Sequence of chain 1.W:
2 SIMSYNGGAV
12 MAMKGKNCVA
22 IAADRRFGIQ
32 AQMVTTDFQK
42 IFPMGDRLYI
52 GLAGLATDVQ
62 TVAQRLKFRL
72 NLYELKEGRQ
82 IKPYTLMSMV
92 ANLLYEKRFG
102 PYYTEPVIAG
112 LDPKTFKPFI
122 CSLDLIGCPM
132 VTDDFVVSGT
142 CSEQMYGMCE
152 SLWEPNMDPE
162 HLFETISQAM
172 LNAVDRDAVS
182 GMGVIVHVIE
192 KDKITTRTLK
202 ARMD

Sequence of chain 1.V:
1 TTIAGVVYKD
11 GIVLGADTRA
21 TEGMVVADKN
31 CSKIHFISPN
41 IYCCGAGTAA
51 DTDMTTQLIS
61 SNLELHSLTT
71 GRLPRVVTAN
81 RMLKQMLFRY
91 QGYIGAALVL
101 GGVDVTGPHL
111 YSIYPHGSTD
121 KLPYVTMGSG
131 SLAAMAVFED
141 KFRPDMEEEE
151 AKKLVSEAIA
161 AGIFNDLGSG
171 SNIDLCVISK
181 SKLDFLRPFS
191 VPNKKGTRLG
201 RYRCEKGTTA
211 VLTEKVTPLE

The protein below binds the small molecule below.
Small molecule (SMILES): COc1ccc(C[C@H](NC(=O)[C@H](C)NC(=O)CN2CCOCC2)C(=O)N[C@@H](Cc2ccccc2)[C@@H](O)[C@H](C)CO)cc1

Binding-site contacts:
Ligand atom O49 contacts residue THR21 of chain 1.V at 3.0 Å (h-bond).
Ligand atom O21 contacts residue ALA46 of chain 1.V at 3.7 Å.
Ligand atom C11 contacts residue GLY168 of chain 1.V at 2.9 Å.
Ligand atom C8 contacts residue GLY47 of chain 1.V at 3.6 Å.
Ligand atom C12 contacts residue THR1 of chain 1.V at 2.5 Å.
Ligand atom C26 contacts residue THR21 of chain 1.V at 3.5 Å.
Ligand atom C3 contacts residue ALA49 of chain 1.V at 3.7 Å (hydrophobic).
Ligand atom C7 contacts residue GLY47 of chain 1.V at 3.5 Å.
Ligand atom C42 contacts residue GLY47 of chain 1.V at 3.5 Å.
Ligand atom C33 contacts residue THR48 of chain 1.V at 3.7 Å.
Ligand atom O39 contacts residue ALA49 of chain 1.V at 3.2 Å (h-bond).
Ligand atom C24 contacts residue THR21 of chain 1.V at 3.7 Å.
Ligand atom C10 contacts residue THR1 of chain 1.V at 1.5 Å.
Ligand atom O21 contacts residue GLY47 of chain 1.V at 2.8 Å (h-bond).
Ligand atom C4 contacts residue CYS31 of chain 1.V at 3.5 Å (hydrophobic).
Ligand atom C4 contacts residue ALA49 of chain 1.V at 3.6 Å (hydrophobic).
Ligand atom C11 contacts residue ARG19 of chain 1.V at 3.0 Å.
Ligand atom O21 contacts residue THR1 of chain 1.V at 2.3 Å (h-bond).
Ligand atom O13 contacts residue SER129 of chain 1.V at 3.2 Å (h-bond).
Ligand atom C24 contacts residue GLY47 of chain 1.V at 3.3 Å.
Ligand atom O49 contacts residue ALA20 of chain 1.V at 3.3 Å.
Ligand atom C40 contacts residue THR21 of chain 1.V at 3.7 Å.
Ligand atom N22 contacts residue THR1 of chain 1.V at 3.7 Å.
Ligand atom O13 contacts residue GLY168 of chain 1.V at 3.4 Å (h-bond).
Ligand atom C11 contacts residue LYS33 of chain 1.V at 3.7 Å.
Ligand atom C11 contacts residue THR1 of chain 1.V at 2.5 Å.
Ligand atom C38 contacts residue ASP125 of chain 1.W at 3.3 Å.
Ligand atom C10 contacts residue GLY168 of chain 1.V at 3.6 Å.
Ligand atom C27 contacts residue ASP125 of chain 1.W at 3.7 Å.
Ligand atom C23 contacts residue GLY47 of chain 1.V at 3.4 Å.
Ligand atom C7 contacts residue THR1 of chain 1.V at 2.8 Å.
Ligand atom N28 contacts residue ASP125 of chain 1.W at 2.9 Å (salt-bridge).
Ligand atom N25 contacts residue THR21 of chain 1.V at 2.7 Å (h-bond).
Ligand atom C8 contacts residue THR1 of chain 1.V at 2.4 Å.
Ligand atom C4 contacts residue ALA20 of chain 1.V at 3.6 Å (hydrophobic).
Ligand atom C27 contacts residue THR21 of chain 1.V at 3.3 Å.
Ligand atom C9 contacts residue THR1 of chain 1.V at 1.4 Å.
Ligand atom C32 contacts residue ILE127 of chain 1.W at 3.6 Å (hydrophobic).
Ligand atom N22 contacts residue GLY47 of chain 1.V at 2.7 Å (h-bond).
Ligand atom O13 contacts residue THR1 of chain 1.V at 2.8 Å (h-bond).